Sequence of chain 1.B:
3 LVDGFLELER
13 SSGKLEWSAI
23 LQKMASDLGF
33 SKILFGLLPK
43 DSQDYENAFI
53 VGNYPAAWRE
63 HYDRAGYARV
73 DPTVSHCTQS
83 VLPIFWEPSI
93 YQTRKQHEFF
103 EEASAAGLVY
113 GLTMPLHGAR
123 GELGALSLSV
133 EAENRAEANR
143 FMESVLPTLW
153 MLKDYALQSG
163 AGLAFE

Binding-site contacts:
Ligand atom C29 contacts residue TYR47 of chain 1.B at 3.5 Å (hydrophobic).
Ligand atom C7 contacts residue ASP73 of chain 1.B at 3.4 Å.
Ligand atom C2 contacts residue TYR64 of chain 1.B at 3.5 Å (hydrophobic).
Ligand atom N8 contacts residue ASP73 of chain 1.B at 2.7 Å (salt-bridge).
Ligand atom O19 contacts residue TRP60 of chain 1.B at 3.2 Å (h-bond).
Ligand atom C12 contacts residue TRP88 of chain 1.B at 3.3 Å (hydrophobic).
Ligand atom C6 contacts residue TYR64 of chain 1.B at 3.7 Å (hydrophobic).
Ligand atom C1 contacts residue TYR64 of chain 1.B at 3.6 Å (hydrophobic).
Ligand atom C29 contacts residue LEU125 of chain 1.B at 3.6 Å (hydrophobic).
Ligand atom C13 contacts residue TRP88 of chain 1.B at 3.6 Å (hydrophobic).
Ligand atom BR24 contacts residue TYR64 of chain 1.B at 3.5 Å.
Ligand atom C4 contacts residue TYR64 of chain 1.B at 3.5 Å (hydrophobic).
Ligand atom C28 contacts residue TYR47 of chain 1.B at 3.7 Å (hydrophobic).
Ligand atom O18 contacts residue LEU110 of chain 1.B at 3.1 Å.
Ligand atom O17 contacts residue SER129 of chain 1.B at 3.1 Å (h-bond).
Ligand atom CL31 contacts residue ALA50 of chain 1.B at 3.4 Å.
Ligand atom C9 contacts residue SER129 of chain 1.B at 3.6 Å.
Ligand atom N16 contacts residue TRP60 of chain 1.B at 3.5 Å (h-bond).
Ligand atom C11 contacts residue THR75 of chain 1.B at 3.5 Å.
Ligand atom O17 contacts residue TYR56 of chain 1.B at 2.8 Å (h-bond).
Ligand atom BR23 contacts residue TYR47 of chain 1.B at 3.6 Å.
Ligand atom C12 contacts residue THR75 of chain 1.B at 3.6 Å.
Ligand atom C26 contacts residue ALA127 of chain 1.B at 3.5 Å (hydrophobic).
Ligand atom C11 contacts residue THR115 of chain 1.B at 3.7 Å.
Ligand atom C4 contacts residue LEU36 of chain 1.B at 3.5 Å (hydrophobic).
Ligand atom O22 contacts residue GLY38 of chain 1.B at 3.5 Å.
Ligand atom O18 contacts residue TRP60 of chain 1.B at 3.1 Å (h-bond).
Ligand atom O19 contacts residue TYR56 of chain 1.B at 3.4 Å.
Ligand atom N16 contacts residue TYR56 of chain 1.B at 3.6 Å.
Ligand atom C13 contacts residue TYR93 of chain 1.B at 3.2 Å (hydrophobic).
Ligand atom O22 contacts residue LEU36 of chain 1.B at 3.4 Å.
Ligand atom O18 contacts residue TYR56 of chain 1.B at 3.5 Å.
Ligand atom C5 contacts residue TYR64 of chain 1.B at 3.5 Å (hydrophobic).
Ligand atom C11 contacts residue TRP88 of chain 1.B at 3.6 Å (hydrophobic).
Ligand atom CL31 contacts residue GLY38 of chain 1.B at 3.5 Å.
Ligand atom BR24 contacts residue LEU36 of chain 1.B at 3.7 Å.
Ligand atom C9 contacts residue ASP73 of chain 1.B at 3.7 Å.
Ligand atom CL31 contacts residue LEU39 of chain 1.B at 3.5 Å.
Ligand atom C3 contacts residue TYR64 of chain 1.B at 3.5 Å (hydrophobic).
Ligand atom C29 contacts residue GLY126 of chain 1.B at 3.5 Å.

A protein and the small-molecule ligand that binds it are described below.
Small molecule (SMILES): O=C(Oc1c(Br)cc(Br)cc1CNC(=O)c1ccccc1[N+](=O)[O-])c1ccccc1Cl